Sequence of chain 1.A:
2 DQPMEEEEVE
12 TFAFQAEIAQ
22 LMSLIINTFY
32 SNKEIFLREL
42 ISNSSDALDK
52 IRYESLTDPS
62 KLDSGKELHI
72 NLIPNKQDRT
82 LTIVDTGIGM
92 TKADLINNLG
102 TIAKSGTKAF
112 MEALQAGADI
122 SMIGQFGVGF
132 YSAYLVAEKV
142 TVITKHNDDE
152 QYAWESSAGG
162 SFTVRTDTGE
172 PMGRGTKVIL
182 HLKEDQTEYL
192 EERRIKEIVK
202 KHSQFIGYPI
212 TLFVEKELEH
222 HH

Binding-site contacts:
Ligand atom N1 contacts residue THR177 of chain 1.A at 3.5 Å (h-bond).
Ligand atom CL1 contacts residue TYR132 of chain 1.A at 4.0 Å.
Ligand atom N1 contacts residue ALA48 of chain 1.A at 3.2 Å.
Ligand atom C15 contacts residue ASN44 of chain 1.A at 3.4 Å.
Ligand atom C14 contacts residue VAL179 of chain 1.A at 4.1 Å (hydrophobic).
Ligand atom CL1 contacts residue ASN99 of chain 1.A at 3.6 Å.
Ligand atom C14 contacts residue SER45 of chain 1.A at 3.4 Å.
Ligand atom C5 contacts residue LEU100 of chain 1.A at 3.6 Å (hydrophobic).
Ligand atom CL2 contacts residue LEU100 of chain 1.A at 3.8 Å.
Ligand atom N4 contacts residue PHE131 of chain 1.A at 3.5 Å.
Ligand atom CL1 contacts residue PHE131 of chain 1.A at 3.5 Å.
Ligand atom C1 contacts residue ASN44 of chain 1.A at 4.0 Å.
Ligand atom C4 contacts residue LEU100 of chain 1.A at 3.9 Å (hydrophobic).
Ligand atom C10 contacts residue MET91 of chain 1.A at 3.7 Å (hydrophobic).
Ligand atom C11 contacts residue THR177 of chain 1.A at 4.0 Å.
Ligand atom C13 contacts residue ASN44 of chain 1.A at 3.6 Å.
Ligand atom CL2 contacts residue PHE131 of chain 1.A at 3.9 Å.
Ligand atom N2 contacts residue MET91 of chain 1.A at 3.7 Å.
Ligand atom C15 contacts residue VAL179 of chain 1.A at 3.9 Å (hydrophobic).
Ligand atom O1 contacts residue GLY128 of chain 1.A at 4.0 Å.
Ligand atom C11 contacts residue ASP86 of chain 1.A at 3.8 Å.
Ligand atom N4 contacts residue ASN44 of chain 1.A at 3.3 Å (h-bond).
Ligand atom C14 contacts residue ASP86 of chain 1.A at 3.3 Å.
Ligand atom C9 contacts residue MET91 of chain 1.A at 3.9 Å (hydrophobic).
Ligand atom C10 contacts residue ILE89 of chain 1.A at 3.6 Å (hydrophobic).
Ligand atom N3 contacts residue SER45 of chain 1.A at 3.7 Å.
Ligand atom C12 contacts residue ASN44 of chain 1.A at 4.0 Å.
Ligand atom C6 contacts residue PHE131 of chain 1.A at 3.6 Å (hydrophobic).
Ligand atom C9 contacts residue ALA48 of chain 1.A at 3.8 Å (hydrophobic).
Ligand atom N4 contacts residue VAL179 of chain 1.A at 4.1 Å.
Ligand atom N4 contacts residue LEU41 of chain 1.A at 3.3 Å.
Ligand atom N3 contacts residue ASP86 of chain 1.A at 2.6 Å (salt-bridge).
Ligand atom C10 contacts residue GLY90 of chain 1.A at 3.8 Å.
Ligand atom C8 contacts residue MET91 of chain 1.A at 4.1 Å (hydrophobic).
Ligand atom CL2 contacts residue MET91 of chain 1.A at 3.8 Å.
Ligand atom N3 contacts residue THR177 of chain 1.A at 3.7 Å.
Ligand atom C11 contacts residue ALA48 of chain 1.A at 3.9 Å (hydrophobic).
Ligand atom C5 contacts residue PHE131 of chain 1.A at 3.5 Å (hydrophobic).
Ligand atom C10 contacts residue ALA48 of chain 1.A at 3.9 Å (hydrophobic).
Ligand atom C2 contacts residue ASN44 of chain 1.A at 4.0 Å.

The protein below binds the small molecule below.
Small molecule (SMILES): COc1cc(-c2nc(C)nc3[nH]cc(C#N)c23)c(Cl)cc1Cl